Sequence of chain 1.A:
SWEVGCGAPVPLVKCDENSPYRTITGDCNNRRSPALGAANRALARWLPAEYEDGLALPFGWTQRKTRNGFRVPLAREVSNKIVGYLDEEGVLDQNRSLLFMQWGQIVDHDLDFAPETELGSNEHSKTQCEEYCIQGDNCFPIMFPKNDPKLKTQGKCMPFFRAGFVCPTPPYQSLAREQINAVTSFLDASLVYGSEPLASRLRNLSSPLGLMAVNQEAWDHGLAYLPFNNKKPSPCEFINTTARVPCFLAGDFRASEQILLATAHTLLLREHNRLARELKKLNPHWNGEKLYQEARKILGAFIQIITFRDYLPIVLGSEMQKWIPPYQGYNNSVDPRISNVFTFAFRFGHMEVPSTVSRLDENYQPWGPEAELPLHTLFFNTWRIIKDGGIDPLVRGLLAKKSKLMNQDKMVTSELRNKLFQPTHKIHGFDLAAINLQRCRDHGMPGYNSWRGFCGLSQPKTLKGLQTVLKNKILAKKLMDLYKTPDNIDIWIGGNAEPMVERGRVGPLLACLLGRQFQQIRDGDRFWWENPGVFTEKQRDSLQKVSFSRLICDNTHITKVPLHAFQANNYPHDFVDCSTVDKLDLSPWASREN

Binding-site contacts:
Ligand atom C5 contacts residue SER334 of chain 1.A at 4.0 Å.
Ligand atom O5 contacts residue ASN332 of chain 1.A at 2.4 Å (h-bond).
Ligand atom C1 contacts residue ASN332 of chain 1.A at 1.4 Å.
Ligand atom C2 contacts residue ASN332 of chain 1.A at 2.4 Å.
Ligand atom C4 contacts residue ASN332 of chain 1.A at 4.2 Å.
Ligand atom O7 contacts residue ASN332 of chain 1.A at 4.1 Å.
Ligand atom C5 contacts residue ASN332 of chain 1.A at 3.6 Å.
Ligand atom O5 contacts residue VAL335 of chain 1.A at 3.5 Å.
Ligand atom C6 contacts residue SER334 of chain 1.A at 4.3 Å.
Ligand atom C1 contacts residue SER334 of chain 1.A at 4.1 Å.
Ligand atom O5 contacts residue SER334 of chain 1.A at 4.1 Å.
Ligand atom C7 contacts residue ASN332 of chain 1.A at 3.8 Å.
Ligand atom C1 contacts residue VAL335 of chain 1.A at 4.1 Å (hydrophobic).
Ligand atom C3 contacts residue ASN332 of chain 1.A at 3.8 Å.
Ligand atom N2 contacts residue ASN332 of chain 1.A at 2.9 Å (h-bond).

A small-molecule ligand and the protein it binds are described below.
Small molecule (SMILES): CC(=O)N[C@H]1[C@@H](O[C@H]2[C@H](O)[C@@H](NC(C)=O)CO[C@@H]2CO)O[C@H](CO)[C@@H](O)[C@@H]1O